Sequence of chain 1.E:
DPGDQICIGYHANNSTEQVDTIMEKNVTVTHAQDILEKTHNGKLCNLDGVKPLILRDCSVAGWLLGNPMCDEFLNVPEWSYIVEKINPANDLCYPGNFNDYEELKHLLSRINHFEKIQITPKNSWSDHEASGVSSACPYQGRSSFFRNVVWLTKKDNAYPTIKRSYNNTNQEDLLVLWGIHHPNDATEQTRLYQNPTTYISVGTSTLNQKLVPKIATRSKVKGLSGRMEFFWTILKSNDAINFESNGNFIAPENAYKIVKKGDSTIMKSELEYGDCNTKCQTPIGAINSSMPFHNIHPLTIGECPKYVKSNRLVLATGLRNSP

Sequence of chain 1.C:
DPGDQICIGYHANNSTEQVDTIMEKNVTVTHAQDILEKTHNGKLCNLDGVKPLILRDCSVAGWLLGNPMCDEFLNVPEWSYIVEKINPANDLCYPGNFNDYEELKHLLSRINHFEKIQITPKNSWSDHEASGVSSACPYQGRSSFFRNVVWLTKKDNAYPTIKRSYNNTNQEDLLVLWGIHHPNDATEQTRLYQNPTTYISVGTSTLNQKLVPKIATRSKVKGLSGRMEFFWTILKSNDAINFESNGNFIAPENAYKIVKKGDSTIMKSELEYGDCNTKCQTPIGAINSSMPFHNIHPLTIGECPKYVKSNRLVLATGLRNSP

A protein and the small-molecule ligand that binds it are described below.
Small molecule (SMILES): CC(=O)N[C@H]1[C@H](O[C@H]2[C@H](O[C@H]3O[C@@H](C)[C@@H](O)[C@@H](O)[C@@H]3O)[C@@H](NC(C)=O)CO[C@@H]2CO)O[C@H](CO)[C@@H](O)[C@@H]1O

Binding-site contacts:
Ligand atom C8 contacts residue ASN168 of chain 1.C at 4.3 Å.
Ligand atom C2 contacts residue ASN239 of chain 1.C at 3.5 Å.
Ligand atom O5 contacts residue ASN168 of chain 1.C at 2.3 Å (h-bond).
Ligand atom C6 contacts residue ASN239 of chain 1.C at 4.1 Å.
Ligand atom O7 contacts residue ASN168 of chain 1.C at 3.2 Å (h-bond).
Ligand atom N2 contacts residue ALA241 of chain 1.C at 4.4 Å.
Ligand atom C8 contacts residue ASN239 of chain 1.C at 4.1 Å.
Ligand atom C8 contacts residue SER220 of chain 1.E at 3.6 Å.
Ligand atom C1 contacts residue ASN239 of chain 1.C at 3.4 Å.
Ligand atom O7 contacts residue ALA241 of chain 1.C at 3.8 Å.
Ligand atom C6 contacts residue ASN239 of chain 1.C at 3.3 Å.
Ligand atom C7 contacts residue ALA241 of chain 1.C at 3.8 Å (hydrophobic).
Ligand atom C8 contacts residue ASP240 of chain 1.C at 3.7 Å.
Ligand atom O4 contacts residue ASN239 of chain 1.C at 3.3 Å (h-bond).
Ligand atom O7 contacts residue ASN239 of chain 1.C at 3.7 Å.
Ligand atom C2 contacts residue ASN168 of chain 1.C at 2.2 Å.
Ligand atom C5 contacts residue ASN239 of chain 1.C at 3.1 Å.
Ligand atom C7 contacts residue ASN168 of chain 1.C at 3.2 Å.
Ligand atom C8 contacts residue ALA241 of chain 1.C at 3.5 Å (hydrophobic).
Ligand atom O2 contacts residue LYS221 of chain 1.E at 4.3 Å.
Ligand atom C4 contacts residue ASN239 of chain 1.C at 3.6 Å.
Ligand atom C1 contacts residue ASN168 of chain 1.C at 1.4 Å.
Ligand atom N2 contacts residue ASN168 of chain 1.C at 2.7 Å (h-bond).
Ligand atom C3 contacts residue ASN239 of chain 1.C at 3.8 Å.
Ligand atom C5 contacts residue ASN239 of chain 1.C at 4.0 Å.
Ligand atom C5 contacts residue ASN168 of chain 1.C at 3.6 Å.
Ligand atom C3 contacts residue LYS221 of chain 1.E at 4.5 Å.
Ligand atom O5 contacts residue ASN239 of chain 1.C at 3.5 Å (h-bond).
Ligand atom O5 contacts residue ASN239 of chain 1.C at 3.9 Å.
Ligand atom N2 contacts residue ASN239 of chain 1.C at 3.0 Å (h-bond).
Ligand atom C7 contacts residue ASN239 of chain 1.C at 4.0 Å.
Ligand atom O3 contacts residue LYS221 of chain 1.E at 3.1 Å (salt-bridge).
Ligand atom N2 contacts residue ASP240 of chain 1.C at 4.4 Å.
Ligand atom C4 contacts residue ASN168 of chain 1.C at 4.1 Å.
Ligand atom C3 contacts residue ASN168 of chain 1.C at 3.6 Å.